Sequence of chain 1.B:
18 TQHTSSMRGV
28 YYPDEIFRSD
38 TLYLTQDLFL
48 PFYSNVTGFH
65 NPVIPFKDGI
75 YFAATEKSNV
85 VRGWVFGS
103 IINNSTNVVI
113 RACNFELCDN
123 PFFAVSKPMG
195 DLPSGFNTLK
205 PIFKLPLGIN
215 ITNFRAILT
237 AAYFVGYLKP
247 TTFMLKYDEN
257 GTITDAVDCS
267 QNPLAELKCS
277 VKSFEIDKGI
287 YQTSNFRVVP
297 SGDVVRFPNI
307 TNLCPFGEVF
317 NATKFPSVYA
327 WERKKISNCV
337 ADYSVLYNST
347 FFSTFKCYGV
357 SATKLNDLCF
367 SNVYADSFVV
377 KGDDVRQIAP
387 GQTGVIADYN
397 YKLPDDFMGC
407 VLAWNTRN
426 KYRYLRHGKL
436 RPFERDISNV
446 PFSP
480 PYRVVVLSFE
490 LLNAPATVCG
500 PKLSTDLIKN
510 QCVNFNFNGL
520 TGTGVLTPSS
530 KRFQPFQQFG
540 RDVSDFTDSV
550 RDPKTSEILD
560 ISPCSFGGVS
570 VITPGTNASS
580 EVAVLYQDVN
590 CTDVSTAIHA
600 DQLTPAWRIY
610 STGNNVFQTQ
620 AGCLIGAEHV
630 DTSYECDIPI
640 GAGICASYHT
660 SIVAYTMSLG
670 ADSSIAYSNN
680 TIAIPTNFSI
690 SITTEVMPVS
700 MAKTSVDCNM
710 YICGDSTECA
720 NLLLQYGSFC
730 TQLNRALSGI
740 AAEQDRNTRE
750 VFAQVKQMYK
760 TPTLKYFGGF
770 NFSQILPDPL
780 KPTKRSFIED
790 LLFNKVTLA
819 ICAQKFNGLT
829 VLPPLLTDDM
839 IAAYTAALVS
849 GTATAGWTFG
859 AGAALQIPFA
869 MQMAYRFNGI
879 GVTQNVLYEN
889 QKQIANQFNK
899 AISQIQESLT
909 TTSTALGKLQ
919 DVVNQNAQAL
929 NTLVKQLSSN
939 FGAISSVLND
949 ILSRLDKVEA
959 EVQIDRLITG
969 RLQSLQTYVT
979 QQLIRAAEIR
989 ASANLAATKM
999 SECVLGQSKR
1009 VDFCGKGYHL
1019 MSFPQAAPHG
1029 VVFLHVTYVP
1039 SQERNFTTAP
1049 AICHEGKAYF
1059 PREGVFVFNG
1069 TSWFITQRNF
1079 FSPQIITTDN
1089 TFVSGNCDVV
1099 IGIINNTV

Binding-site contacts:
Ligand atom O6 contacts residue ASN679 of chain 1.B at 3.6 Å.
Ligand atom C6 contacts residue ASN678 of chain 1.B at 4.3 Å.
Ligand atom C2 contacts residue ASN678 of chain 1.B at 2.5 Å.
Ligand atom O5 contacts residue ASN678 of chain 1.B at 2.4 Å (h-bond).
Ligand atom C1 contacts residue ASN678 of chain 1.B at 1.4 Å.
Ligand atom O7 contacts residue ASN678 of chain 1.B at 4.0 Å.
Ligand atom O5 contacts residue ASN679 of chain 1.B at 4.1 Å.
Ligand atom C6 contacts residue ASN679 of chain 1.B at 3.7 Å.
Ligand atom C3 contacts residue ASN678 of chain 1.B at 3.8 Å.
Ligand atom C4 contacts residue ASN678 of chain 1.B at 4.3 Å.
Ligand atom N2 contacts residue ASN678 of chain 1.B at 2.8 Å (h-bond).
Ligand atom C7 contacts residue ASN678 of chain 1.B at 3.6 Å.
Ligand atom C5 contacts residue ASN678 of chain 1.B at 3.7 Å.

A protein and the small-molecule ligand that binds it are described below.
Small molecule (SMILES): CC(=O)N[C@@H]1[C@@H](O)[C@H](O)[C@@H](CO)O[C@H]1O